The protein below binds the small molecule below.
Small molecule (SMILES): CC(=O)N[C@@H]1[C@@H](O)[C@H](O)[C@@H](CO)O[C@H]1O

Binding-site contacts:
Ligand atom C8 contacts residue HIS449 of chain 1.A at 3.3 Å.
Ligand atom C7 contacts residue ASN440 of chain 1.A at 3.2 Å.
Ligand atom O7 contacts residue HIS449 of chain 1.A at 4.5 Å.
Ligand atom C1 contacts residue VAL451 of chain 1.A at 4.1 Å (hydrophobic).
Ligand atom C6 contacts residue ASN440 of chain 1.A at 4.5 Å.
Ligand atom C4 contacts residue ASN440 of chain 1.A at 4.2 Å.
Ligand atom C8 contacts residue ASN440 of chain 1.A at 4.3 Å.
Ligand atom C5 contacts residue ASN440 of chain 1.A at 3.7 Å.
Ligand atom O7 contacts residue ASN440 of chain 1.A at 3.1 Å (h-bond).
Ligand atom C2 contacts residue ASN440 of chain 1.A at 2.5 Å.
Ligand atom N2 contacts residue ASN440 of chain 1.A at 2.9 Å (h-bond).
Ligand atom C1 contacts residue ASN440 of chain 1.A at 1.4 Å.
Ligand atom O5 contacts residue ASN440 of chain 1.A at 2.4 Å (h-bond).
Ligand atom C7 contacts residue HIS449 of chain 1.A at 4.4 Å.
Ligand atom C3 contacts residue ASN440 of chain 1.A at 3.8 Å.

Sequence of chain 1.A:
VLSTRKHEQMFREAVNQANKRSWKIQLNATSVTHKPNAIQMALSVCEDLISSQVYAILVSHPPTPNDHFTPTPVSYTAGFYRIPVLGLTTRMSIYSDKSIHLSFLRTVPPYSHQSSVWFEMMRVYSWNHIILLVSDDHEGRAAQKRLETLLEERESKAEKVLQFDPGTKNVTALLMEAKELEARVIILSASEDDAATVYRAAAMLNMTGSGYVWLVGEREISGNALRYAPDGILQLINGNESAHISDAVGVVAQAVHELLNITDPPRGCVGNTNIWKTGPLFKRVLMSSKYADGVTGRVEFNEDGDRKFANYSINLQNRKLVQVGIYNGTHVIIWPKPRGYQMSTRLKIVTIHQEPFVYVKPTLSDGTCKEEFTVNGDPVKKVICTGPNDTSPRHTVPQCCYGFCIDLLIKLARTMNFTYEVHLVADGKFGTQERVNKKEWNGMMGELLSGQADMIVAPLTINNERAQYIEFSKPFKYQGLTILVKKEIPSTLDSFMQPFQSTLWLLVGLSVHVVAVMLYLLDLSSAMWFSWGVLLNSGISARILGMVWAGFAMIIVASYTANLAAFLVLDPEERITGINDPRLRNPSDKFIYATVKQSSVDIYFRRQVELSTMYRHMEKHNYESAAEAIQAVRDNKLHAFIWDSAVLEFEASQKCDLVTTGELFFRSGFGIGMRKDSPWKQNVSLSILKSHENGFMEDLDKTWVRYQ